Sequence of chain 1.A:
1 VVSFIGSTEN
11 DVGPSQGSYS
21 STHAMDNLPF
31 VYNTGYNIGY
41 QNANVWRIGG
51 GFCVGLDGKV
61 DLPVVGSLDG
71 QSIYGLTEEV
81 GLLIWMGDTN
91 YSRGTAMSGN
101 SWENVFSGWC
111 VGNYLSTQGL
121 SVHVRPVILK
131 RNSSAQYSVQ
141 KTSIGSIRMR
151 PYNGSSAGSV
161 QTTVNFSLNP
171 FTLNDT

This small molecule binds to this protein.
Small molecule (SMILES): CC(=O)N[C@@H]1[C@@H](O)[C@H](O)[C@@H](CO)O[C@H]1O

Binding-site contacts:
Ligand atom C1 contacts residue TRP109 of chain 1.A at 3.9 Å (hydrophobic).
Ligand atom O1 contacts residue TRP109 of chain 1.A at 4.2 Å.
Ligand atom O3 contacts residue GLY119 of chain 1.A at 3.6 Å.
Ligand atom O5 contacts residue TRP109 of chain 1.A at 3.5 Å.
Ligand atom O5 contacts residue THR117 of chain 1.A at 3.7 Å.
Ligand atom O1 contacts residue SER116 of chain 1.A at 3.5 Å (h-bond).
Ligand atom O4 contacts residue GLY119 of chain 1.A at 2.5 Å (h-bond).
Ligand atom C3 contacts residue GLN118 of chain 1.A at 4.0 Å.
Ligand atom C5 contacts residue GLN118 of chain 1.A at 4.1 Å.
Ligand atom O4 contacts residue THR117 of chain 1.A at 4.2 Å.
Ligand atom O3 contacts residue THR89 of chain 1.A at 2.7 Å (h-bond).
Ligand atom C6 contacts residue GLN118 of chain 1.A at 3.9 Å.
Ligand atom O6 contacts residue ASP88 of chain 1.A at 3.1 Å (salt-bridge).
Ligand atom C6 contacts residue PHE106 of chain 1.A at 4.2 Å (hydrophobic).
Ligand atom C3 contacts residue THR117 of chain 1.A at 3.2 Å.
Ligand atom N2 contacts residue THR117 of chain 1.A at 3.1 Å (h-bond).
Ligand atom C5 contacts residue ASP88 of chain 1.A at 4.2 Å.
Ligand atom C3 contacts residue GLY119 of chain 1.A at 3.6 Å.
Ligand atom C4 contacts residue THR89 of chain 1.A at 3.1 Å.
Ligand atom O4 contacts residue ASP88 of chain 1.A at 2.7 Å (salt-bridge).
Ligand atom O4 contacts residue GLN118 of chain 1.A at 3.2 Å (h-bond).
Ligand atom C7 contacts residue THR117 of chain 1.A at 3.8 Å.
Ligand atom C5 contacts residue TRP109 of chain 1.A at 3.6 Å (hydrophobic).
Ligand atom O1 contacts residue THR117 of chain 1.A at 4.0 Å.
Ligand atom C5 contacts residue THR117 of chain 1.A at 3.6 Å.
Ligand atom C2 contacts residue THR117 of chain 1.A at 3.4 Å.
Ligand atom C4 contacts residue GLY119 of chain 1.A at 3.6 Å.
Ligand atom C3 contacts residue ALA43 of chain 1.A at 3.5 Å (hydrophobic).
Ligand atom O4 contacts residue THR89 of chain 1.A at 2.8 Å (h-bond).
Ligand atom C4 contacts residue THR117 of chain 1.A at 3.9 Å.
Ligand atom N2 contacts residue ALA43 of chain 1.A at 3.7 Å.
Ligand atom O7 contacts residue THR117 of chain 1.A at 3.9 Å.
Ligand atom C6 contacts residue ASP88 of chain 1.A at 3.7 Å.
Ligand atom C1 contacts residue THR117 of chain 1.A at 3.0 Å.
Ligand atom C1 contacts residue SER116 of chain 1.A at 3.8 Å.
Ligand atom C4 contacts residue GLN118 of chain 1.A at 4.2 Å.
Ligand atom O3 contacts residue ALA43 of chain 1.A at 2.7 Å (h-bond).
Ligand atom C4 contacts residue ASP88 of chain 1.A at 3.6 Å.
Ligand atom C6 contacts residue TRP109 of chain 1.A at 3.2 Å (hydrophobic).
Ligand atom C3 contacts residue THR89 of chain 1.A at 3.5 Å.